The small molecule below binds the protein below.
Small molecule (SMILES): C[C@@H]1O[C@@H](O)[C@H](O)[C@H](O)[C@H]1O

Sequence of chain 1.A:
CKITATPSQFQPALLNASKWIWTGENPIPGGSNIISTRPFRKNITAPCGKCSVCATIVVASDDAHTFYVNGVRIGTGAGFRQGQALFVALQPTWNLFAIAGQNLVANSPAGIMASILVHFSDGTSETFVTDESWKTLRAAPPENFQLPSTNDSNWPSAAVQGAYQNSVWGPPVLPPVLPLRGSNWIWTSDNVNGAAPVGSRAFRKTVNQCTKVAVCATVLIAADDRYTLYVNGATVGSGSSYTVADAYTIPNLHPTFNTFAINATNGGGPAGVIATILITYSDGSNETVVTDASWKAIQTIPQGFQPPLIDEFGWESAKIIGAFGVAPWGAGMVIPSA

Binding-site contacts:
Ligand atom O3 contacts residue VAL140 of chain 1.A at 3.3 Å.
Ligand atom C3 contacts residue ASP98 of chain 1.A at 3.5 Å.
Ligand atom C2 contacts residue VAL140 of chain 1.A at 3.9 Å (hydrophobic).
Ligand atom C5 contacts residue PHE115 of chain 1.A at 4.5 Å (hydrophobic).
Ligand atom C6 contacts residue ASP97 of chain 1.A at 3.6 Å.
Ligand atom O5 contacts residue PHE115 of chain 1.A at 4.4 Å.
Ligand atom C3 contacts residue ASP97 of chain 1.A at 4.1 Å.
Ligand atom C5 contacts residue ASP97 of chain 1.A at 4.1 Å.
Ligand atom C6 contacts residue TRP204 of chain 1.A at 4.4 Å (hydrophobic).
Ligand atom O4 contacts residue SER143 of chain 1.A at 3.4 Å (h-bond).
Ligand atom C6 contacts residue PRO144 of chain 1.A at 4.1 Å (hydrophobic).
Ligand atom C4 contacts residue ASP97 of chain 1.A at 3.3 Å.
Ligand atom O4 contacts residue ASP98 of chain 1.A at 4.4 Å.
Ligand atom C3 contacts residue CA1 of chain 1.F at 3.2 Å.
Ligand atom O3 contacts residue ASP97 of chain 1.A at 3.5 Å (salt-bridge).
Ligand atom C4 contacts residue PRO144 of chain 1.A at 4.5 Å (hydrophobic).
Ligand atom O2 contacts residue ASP98 of chain 1.A at 3.2 Å (salt-bridge).
Ligand atom C4 contacts residue SER143 of chain 1.A at 4.1 Å.
Ligand atom O3 contacts residue SER143 of chain 1.A at 3.3 Å (h-bond).
Ligand atom C3 contacts residue SER143 of chain 1.A at 3.6 Å.
Ligand atom C2 contacts residue ASP98 of chain 1.A at 3.8 Å.
Ligand atom O3 contacts residue CA1 of chain 1.F at 2.5 Å.
Ligand atom C4 contacts residue ASP98 of chain 1.A at 4.0 Å.
Ligand atom O4 contacts residue PRO144 of chain 1.A at 3.1 Å (h-bond).
Ligand atom O3 contacts residue ASP98 of chain 1.A at 2.4 Å (salt-bridge).
Ligand atom O4 contacts residue ASP97 of chain 1.A at 2.7 Å (salt-bridge).
Ligand atom O3 contacts residue ASN138 of chain 1.A at 4.2 Å.
Ligand atom C3 contacts residue VAL140 of chain 1.A at 3.8 Å (hydrophobic).
Ligand atom C6 contacts residue PHE115 of chain 1.A at 3.8 Å (hydrophobic).
Ligand atom C4 contacts residue CA1 of chain 1.F at 3.3 Å.
Ligand atom O4 contacts residue CA1 of chain 1.F at 2.5 Å.